Binding-site contacts:
Ligand atom C8 contacts residue THR387 of chain 1.D at 4.2 Å.
Ligand atom N2 contacts residue ASN400 of chain 1.D at 2.9 Å (h-bond).
Ligand atom C5 contacts residue ASN400 of chain 1.D at 3.7 Å.
Ligand atom C2 contacts residue GLN428 of chain 1.D at 4.3 Å.
Ligand atom N2 contacts residue THR402 of chain 1.D at 4.1 Å.
Ligand atom C8 contacts residue ASN400 of chain 1.D at 3.7 Å.
Ligand atom C7 contacts residue THR402 of chain 1.D at 3.5 Å.
Ligand atom C2 contacts residue ASN400 of chain 1.D at 2.5 Å.
Ligand atom O5 contacts residue THR402 of chain 1.D at 4.2 Å.
Ligand atom O7 contacts residue ASN400 of chain 1.D at 2.9 Å (h-bond).
Ligand atom C4 contacts residue ASN400 of chain 1.D at 4.3 Å.
Ligand atom C3 contacts residue THR402 of chain 1.D at 4.5 Å.
Ligand atom C1 contacts residue ASN400 of chain 1.D at 1.4 Å.
Ligand atom C5 contacts residue GLN428 of chain 1.D at 4.0 Å.
Ligand atom C2 contacts residue THR402 of chain 1.D at 4.2 Å.
Ligand atom O6 contacts residue GLN428 of chain 1.D at 3.5 Å (h-bond).
Ligand atom O7 contacts residue THR402 of chain 1.D at 2.5 Å (h-bond).
Ligand atom C1 contacts residue GLN428 of chain 1.D at 3.1 Å.
Ligand atom O5 contacts residue ASN400 of chain 1.D at 2.4 Å (h-bond).
Ligand atom C6 contacts residue GLN428 of chain 1.D at 3.9 Å.
Ligand atom C1 contacts residue THR402 of chain 1.D at 3.4 Å.
Ligand atom C5 contacts residue THR402 of chain 1.D at 4.2 Å.
Ligand atom C7 contacts residue ASN400 of chain 1.D at 2.9 Å.
Ligand atom C3 contacts residue ASN400 of chain 1.D at 3.8 Å.
Ligand atom O5 contacts residue GLN428 of chain 1.D at 3.0 Å (h-bond).

A protein and the small-molecule ligand that binds it are described below.
Small molecule (SMILES): CC(=O)N[C@@H]1[C@@H](O)[C@H](O)[C@@H](CO)O[C@H]1O

Sequence of chain 1.D:
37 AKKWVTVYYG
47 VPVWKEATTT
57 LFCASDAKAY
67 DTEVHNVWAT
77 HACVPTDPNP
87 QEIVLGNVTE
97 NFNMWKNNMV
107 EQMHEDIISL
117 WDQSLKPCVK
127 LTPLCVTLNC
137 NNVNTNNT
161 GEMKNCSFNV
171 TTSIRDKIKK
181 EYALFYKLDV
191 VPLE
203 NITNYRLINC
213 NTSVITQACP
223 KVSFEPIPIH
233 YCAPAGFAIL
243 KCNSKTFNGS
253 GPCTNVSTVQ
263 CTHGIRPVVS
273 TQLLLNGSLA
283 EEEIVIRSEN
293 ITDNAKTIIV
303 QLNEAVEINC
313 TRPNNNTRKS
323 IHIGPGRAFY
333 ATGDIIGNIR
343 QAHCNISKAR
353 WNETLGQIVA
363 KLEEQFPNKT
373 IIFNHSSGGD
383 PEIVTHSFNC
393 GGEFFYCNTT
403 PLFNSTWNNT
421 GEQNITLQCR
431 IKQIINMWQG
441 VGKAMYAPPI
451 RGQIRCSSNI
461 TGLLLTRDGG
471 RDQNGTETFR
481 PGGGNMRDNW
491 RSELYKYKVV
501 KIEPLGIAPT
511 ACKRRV